Binding-site contacts:
Ligand atom O2' contacts residue ASN134 of chain 56.C at 3.2 Å (h-bond).
Ligand atom O2' contacts residue GLU74 of chain 56.C at 3.2 Å.
Ligand atom C2' contacts residue GLU74 of chain 56.C at 4.1 Å.
Ligand atom P contacts residue LYS8 of chain 56.C at 3.0 Å.
Ligand atom O3' contacts residue LYS8 of chain 56.C at 3.8 Å.
Ligand atom O2' contacts residue LEU135 of chain 56.C at 4.3 Å.
Ligand atom C2' contacts residue ASN134 of chain 56.C at 4.3 Å.
Ligand atom OP2 contacts residue LYS10 of chain 56.C at 2.9 Å.
Ligand atom O4' contacts residue GLU74 of chain 56.C at 3.7 Å.
Ligand atom O3' contacts residue ASN134 of chain 56.C at 4.2 Å.
Ligand atom OP1 contacts residue LYS10 of chain 56.C at 4.3 Å.
Ligand atom OP2 contacts residue LYS8 of chain 56.C at 2.9 Å (salt-bridge).
Ligand atom OP1 contacts residue PRO132 of chain 56.C at 3.6 Å.
Ligand atom OP1 contacts residue ASN134 of chain 56.C at 4.2 Å.
Ligand atom O5' contacts residue LYS8 of chain 56.C at 4.5 Å.
Ligand atom C1' contacts residue GLU74 of chain 56.C at 3.8 Å.
Ligand atom OP1 contacts residue LYS8 of chain 56.C at 2.6 Å (salt-bridge).
Ligand atom P contacts residue LYS10 of chain 56.C at 4.0 Å.
Ligand atom C4' contacts residue GLU74 of chain 56.C at 3.9 Å.

Sequence of chain 56.C:
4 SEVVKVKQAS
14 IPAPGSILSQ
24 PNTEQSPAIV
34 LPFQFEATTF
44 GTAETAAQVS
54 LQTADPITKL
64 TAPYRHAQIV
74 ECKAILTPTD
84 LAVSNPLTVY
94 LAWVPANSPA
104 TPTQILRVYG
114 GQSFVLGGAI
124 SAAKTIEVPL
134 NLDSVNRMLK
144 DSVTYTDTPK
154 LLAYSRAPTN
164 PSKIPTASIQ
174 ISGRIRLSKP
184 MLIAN

A small-molecule ligand and the protein it binds are described below.
Small molecule (SMILES): Nc1ccn([C@@H]2O[C@H](CO[P](=O)(O)O[C@H]3[C@@H](O)[C@H](n4ccc(N)nc4=O)O[C@@H]3CO[P](=O)(O)O[C@H]3[C@@H](O)[C@H](n4ccc(N)nc4=O)O[C@@H]3CO)[C@@H](O)[C@H]2O)c(=O)n1